Sequence of chain 1.A:
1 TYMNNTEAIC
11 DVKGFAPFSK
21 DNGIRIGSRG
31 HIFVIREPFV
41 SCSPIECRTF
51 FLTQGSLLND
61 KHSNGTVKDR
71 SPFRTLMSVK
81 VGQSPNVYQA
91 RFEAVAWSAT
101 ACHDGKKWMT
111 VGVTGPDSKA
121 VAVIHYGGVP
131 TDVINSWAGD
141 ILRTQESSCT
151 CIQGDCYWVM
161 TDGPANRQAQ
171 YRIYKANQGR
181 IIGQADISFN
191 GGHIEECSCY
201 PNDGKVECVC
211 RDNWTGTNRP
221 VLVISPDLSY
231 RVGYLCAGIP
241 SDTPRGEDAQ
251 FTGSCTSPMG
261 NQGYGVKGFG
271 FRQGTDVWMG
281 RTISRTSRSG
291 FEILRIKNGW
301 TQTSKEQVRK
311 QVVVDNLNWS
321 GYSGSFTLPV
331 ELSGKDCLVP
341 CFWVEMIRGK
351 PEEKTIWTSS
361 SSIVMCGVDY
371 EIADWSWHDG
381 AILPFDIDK

Binding-site contacts:
Ligand atom NAD contacts residue GLU37 of chain 1.A at 2.9 Å (salt-bridge).
Ligand atom CAS contacts residue TYR322 of chain 1.A at 3.9 Å (hydrophobic).
Ligand atom CAB contacts residue ARG143 of chain 1.A at 3.5 Å.
Ligand atom CAQ contacts residue GLU37 of chain 1.A at 3.6 Å.
Ligand atom OAE contacts residue ARG70 of chain 1.A at 2.9 Å (salt-bridge).
Ligand atom OAG contacts residue TYR322 of chain 1.A at 3.4 Å (h-bond).
Ligand atom CAC contacts residue TRP97 of chain 1.A at 3.8 Å (hydrophobic).
Ligand atom CAK contacts residue TYR322 of chain 1.A at 3.6 Å (hydrophobic).
Ligand atom CAK contacts residue ARG211 of chain 1.A at 3.9 Å.
Ligand atom OAG contacts residue ARG288 of chain 1.A at 2.8 Å (salt-bridge).
Ligand atom OAG contacts residue TYR264 of chain 1.A at 3.3 Å (h-bond).
Ligand atom CAT contacts residue ASP69 of chain 1.A at 3.8 Å.
Ligand atom OAF contacts residue ARG36 of chain 1.A at 2.9 Å (salt-bridge).
Ligand atom CAQ contacts residue ASP69 of chain 1.A at 3.2 Å.
Ligand atom CAH contacts residue TYR322 of chain 1.A at 3.2 Å (hydrophobic).
Ligand atom NAD contacts residue ASP69 of chain 1.A at 2.6 Å (salt-bridge).
Ligand atom CAA contacts residue GLU195 of chain 1.A at 3.8 Å.
Ligand atom CAH contacts residue ARG36 of chain 1.A at 3.9 Å.
Ligand atom CAI contacts residue GLU196 of chain 1.A at 3.7 Å.
Ligand atom OAG contacts residue ARG211 of chain 1.A at 3.0 Å (salt-bridge).
Ligand atom CAA contacts residue ASN213 of chain 1.A at 3.8 Å.
Ligand atom CAN contacts residue ARG70 of chain 1.A at 4.0 Å.
Ligand atom CAB contacts residue ILE141 of chain 1.A at 4.0 Å (hydrophobic).
Ligand atom CAQ contacts residue TYR322 of chain 1.A at 3.8 Å (hydrophobic).
Ligand atom CAH contacts residue ASP69 of chain 1.A at 3.2 Å.
Ligand atom OAF contacts residue ARG288 of chain 1.A at 3.0 Å (salt-bridge).
Ligand atom CAS contacts residue GLU196 of chain 1.A at 3.6 Å.
Ligand atom CAO contacts residue TYR264 of chain 1.A at 3.9 Å (hydrophobic).
Ligand atom CAJ contacts residue ALA165 of chain 1.A at 3.8 Å (hydrophobic).
Ligand atom CAH contacts residue GLU37 of chain 1.A at 3.6 Å.
Ligand atom CAA contacts residue ARG211 of chain 1.A at 3.6 Å.
Ligand atom CAO contacts residue TYR322 of chain 1.A at 3.0 Å (hydrophobic).
Ligand atom OAE contacts residue ASP69 of chain 1.A at 3.5 Å.
Ligand atom OAF contacts residue TYR322 of chain 1.A at 3.5 Å (h-bond).
Ligand atom CAJ contacts residue GLU195 of chain 1.A at 3.9 Å.
Ligand atom CAO contacts residue ARG288 of chain 1.A at 3.6 Å.
Ligand atom CAP contacts residue TYR322 of chain 1.A at 3.0 Å (hydrophobic).
Ligand atom CAJ contacts residue ARG143 of chain 1.A at 3.3 Å.
Ligand atom CAO contacts residue ARG211 of chain 1.A at 3.8 Å.
Ligand atom CAI contacts residue GLU195 of chain 1.A at 3.6 Å.

A protein and the small-molecule ligand that binds it are described below.
Small molecule (SMILES): CCC(CC)O[C@@H]1CC(C(=O)O)=C[C@H](N)[C@H]1NC(C)=O